Binding-site contacts:
Ligand atom C6 contacts residue GLN68 of chain 1.A at 4.1 Å.
Ligand atom C8 contacts residue LEU178 of chain 1.A at 3.9 Å (hydrophobic).
Ligand atom C8 contacts residue ASN180 of chain 1.A at 4.5 Å.
Ligand atom O5 contacts residue ASN180 of chain 1.A at 2.4 Å (h-bond).
Ligand atom C7 contacts residue ASN180 of chain 1.A at 3.4 Å.
Ligand atom C1 contacts residue ASN180 of chain 1.A at 1.4 Å.
Ligand atom N2 contacts residue LEU178 of chain 1.A at 4.2 Å.
Ligand atom C3 contacts residue GLN68 of chain 1.A at 4.5 Å.
Ligand atom C2 contacts residue ASN180 of chain 1.A at 2.4 Å.
Ligand atom O7 contacts residue ASN180 of chain 1.A at 3.6 Å.
Ligand atom C5 contacts residue ASN180 of chain 1.A at 3.6 Å.
Ligand atom O4 contacts residue GLN68 of chain 1.A at 4.4 Å.
Ligand atom C8 contacts residue ASN179 of chain 1.A at 4.4 Å.
Ligand atom O6 contacts residue GLN68 of chain 1.A at 3.1 Å (h-bond).
Ligand atom C4 contacts residue ASN180 of chain 1.A at 4.2 Å.
Ligand atom N2 contacts residue ASN180 of chain 1.A at 2.9 Å (h-bond).
Ligand atom C5 contacts residue GLN68 of chain 1.A at 3.9 Å.
Ligand atom C3 contacts residue ASN180 of chain 1.A at 3.8 Å.

A small-molecule ligand and the protein it binds are described below.
Small molecule (SMILES): CC(=O)N[C@H]1[C@H](O[C@H]2[C@H](O)[C@@H](NC(C)=O)CO[C@@H]2CO)O[C@H](CO)[C@@H](O[C@@H]2O[C@H](CO[C@H]3O[C@H](CO)[C@@H](O)[C@H](O)[C@@H]3O)[C@@H](O)[C@H](O[C@H]3O[C@H](CO[C@@H]4O[C@H](CO)[C@@H](O)[C@H](O)[C@@H]4O)[C@@H](O)[C@H](O)[C@@H]3O)[C@@H]2O)[C@@H]1O

Sequence of chain 1.A:
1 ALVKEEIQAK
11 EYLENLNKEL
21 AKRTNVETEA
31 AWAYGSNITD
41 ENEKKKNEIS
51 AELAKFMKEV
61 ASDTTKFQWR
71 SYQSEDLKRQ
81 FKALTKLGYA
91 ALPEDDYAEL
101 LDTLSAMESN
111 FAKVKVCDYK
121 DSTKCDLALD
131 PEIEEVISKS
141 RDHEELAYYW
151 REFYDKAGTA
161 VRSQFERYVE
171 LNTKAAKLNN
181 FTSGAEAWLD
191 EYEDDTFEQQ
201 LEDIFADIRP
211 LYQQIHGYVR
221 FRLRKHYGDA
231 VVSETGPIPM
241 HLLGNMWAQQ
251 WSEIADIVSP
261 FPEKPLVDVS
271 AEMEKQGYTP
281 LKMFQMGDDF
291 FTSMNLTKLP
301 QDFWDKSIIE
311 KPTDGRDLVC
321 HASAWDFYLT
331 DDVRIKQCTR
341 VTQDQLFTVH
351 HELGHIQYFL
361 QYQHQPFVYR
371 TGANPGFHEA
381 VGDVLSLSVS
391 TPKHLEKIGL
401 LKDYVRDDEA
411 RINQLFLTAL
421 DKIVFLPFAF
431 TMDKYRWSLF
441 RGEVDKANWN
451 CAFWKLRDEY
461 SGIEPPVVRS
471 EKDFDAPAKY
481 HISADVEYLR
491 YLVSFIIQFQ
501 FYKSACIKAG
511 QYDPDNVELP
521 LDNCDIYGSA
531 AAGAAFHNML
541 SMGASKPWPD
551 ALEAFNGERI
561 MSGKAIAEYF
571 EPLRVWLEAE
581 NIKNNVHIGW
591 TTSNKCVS